Sequence of chain 1.C:
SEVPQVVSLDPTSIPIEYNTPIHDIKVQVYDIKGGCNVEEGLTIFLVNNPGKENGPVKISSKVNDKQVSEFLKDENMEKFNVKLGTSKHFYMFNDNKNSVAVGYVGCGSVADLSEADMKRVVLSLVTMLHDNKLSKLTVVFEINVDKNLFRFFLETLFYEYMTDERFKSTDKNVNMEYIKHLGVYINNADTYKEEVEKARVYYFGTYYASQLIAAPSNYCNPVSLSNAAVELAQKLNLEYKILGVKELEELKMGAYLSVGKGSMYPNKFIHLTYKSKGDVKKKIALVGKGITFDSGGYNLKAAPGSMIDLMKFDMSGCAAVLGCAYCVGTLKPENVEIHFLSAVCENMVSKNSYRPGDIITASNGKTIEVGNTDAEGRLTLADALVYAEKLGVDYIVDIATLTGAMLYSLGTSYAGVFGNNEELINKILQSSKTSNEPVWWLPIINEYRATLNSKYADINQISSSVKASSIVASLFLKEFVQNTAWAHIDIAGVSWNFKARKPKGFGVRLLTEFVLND

This protein binds this small molecule.
Small molecule (SMILES): Nc1cccc(C(=O)N[C@@H](C(=O)NO)c2ccc(-n3cccn3)cc2)c1

Binding-site contacts:
Ligand atom O20 contacts residue THR405 of chain 1.C at 3.4 Å.
Ligand atom C02 contacts residue THR405 of chain 1.C at 3.6 Å.
Ligand atom O17 contacts residue ASP296 of chain 1.C at 3.4 Å (salt-bridge).
Ligand atom N16 contacts residue ASP376 of chain 1.C at 3.1 Å (salt-bridge).
Ligand atom N16 contacts residue CO31 of chain 1.Z at 2.6 Å (h-bond).
Ligand atom C04 contacts residue GLY406 of chain 1.C at 3.7 Å.
Ligand atom C06 contacts residue GLY406 of chain 1.C at 3.4 Å.
Ligand atom O17 contacts residue CO31 of chain 1.Z at 2.8 Å (h-bond).
Ligand atom O15 contacts residue ASP376 of chain 1.C at 2.9 Å (salt-bridge).
Ligand atom C11 contacts residue PHE315 of chain 1.C at 3.5 Å (hydrophobic).
Ligand atom N16 contacts residue LYS291 of chain 1.C at 3.6 Å (salt-bridge).
Ligand atom C01 contacts residue GLY406 of chain 1.C at 3.4 Å.
Ligand atom O17 contacts residue LYS291 of chain 1.C at 3.1 Å (salt-bridge).
Ligand atom C10 contacts residue ALA494 of chain 1.C at 3.4 Å (hydrophobic).
Ligand atom N16 contacts residue ZN1 of chain 1.Y at 3.0 Å.
Ligand atom C02 contacts residue GLY406 of chain 1.C at 3.4 Å.
Ligand atom C14 contacts residue ASP376 of chain 1.C at 3.0 Å.
Ligand atom C09 contacts residue MET309 of chain 1.C at 3.4 Å (hydrophobic).
Ligand atom C03 contacts residue LEU404 of chain 1.C at 3.6 Å (hydrophobic).
Ligand atom O15 contacts residue LYS303 of chain 1.C at 3.1 Å (salt-bridge).
Ligand atom N07 contacts residue GLY406 of chain 1.C at 3.7 Å.
Ligand atom O17 contacts residue ASP376 of chain 1.C at 3.0 Å (salt-bridge).
Ligand atom C02 contacts residue LEU404 of chain 1.C at 3.2 Å (hydrophobic).
Ligand atom C14 contacts residue LEU404 of chain 1.C at 3.6 Å (hydrophobic).
Ligand atom N26 contacts residue SER471 of chain 1.C at 3.7 Å.
Ligand atom O15 contacts residue ZN1 of chain 1.AA at 2.1 Å.
Ligand atom O17 contacts residue ZN1 of chain 1.AA at 2.3 Å.
Ligand atom C11 contacts residue ALA494 of chain 1.C at 3.6 Å (hydrophobic).
Ligand atom C05 contacts residue GLY406 of chain 1.C at 3.6 Å.
Ligand atom O17 contacts residue GLU378 of chain 1.C at 2.8 Å (salt-bridge).
Ligand atom C14 contacts residue ZN1 of chain 1.AA at 2.8 Å.
Ligand atom O17 contacts residue ZN1 of chain 1.Y at 2.1 Å.
Ligand atom C14 contacts residue ZN1 of chain 1.Y at 3.6 Å.
Ligand atom O15 contacts residue ASP296 of chain 1.C at 2.9 Å (salt-bridge).
Ligand atom O15 contacts residue ZN1 of chain 1.Y at 3.6 Å.
Ligand atom N16 contacts residue ZN1 of chain 1.AA at 2.9 Å.
Ligand atom C24 contacts residue ASN374 of chain 1.C at 3.3 Å.
Ligand atom C03 contacts residue GLY406 of chain 1.C at 3.6 Å.
Ligand atom C12 contacts residue LEU404 of chain 1.C at 3.1 Å (hydrophobic).
Ligand atom N16 contacts residue LEU404 of chain 1.C at 3.1 Å (h-bond).